Binding-site contacts:
Ligand atom C5 contacts residue TYR129 of chain 1.A at 3.5 Å (hydrophobic).
Ligand atom C5' contacts residue LEU13 of chain 1.B at 3.6 Å (hydrophobic).
Ligand atom O5' contacts residue TYR129 of chain 1.A at 3.1 Å (h-bond).
Ligand atom C6 contacts residue LEU18 of chain 1.B at 3.4 Å (hydrophobic).
Ligand atom OP1 contacts residue TYR129 of chain 1.A at 3.6 Å.
Ligand atom OP1 contacts residue ARG130 of chain 1.A at 2.5 Å (salt-bridge).
Ligand atom C4 contacts residue TRP61 of chain 1.B at 3.7 Å (hydrophobic).
Ligand atom O2' contacts residue MET15 of chain 1.B at 2.9 Å (h-bond).
Ligand atom O2' contacts residue CYS62 of chain 1.B at 3.5 Å (h-bond).
Ligand atom OP1 contacts residue SER108 of chain 1.B at 3.3 Å (h-bond).
Ligand atom O3' contacts residue MET15 of chain 1.B at 2.8 Å (h-bond).
Ligand atom C2' contacts residue CYS62 of chain 1.B at 3.5 Å (hydrophobic).
Ligand atom O2 contacts residue TRP61 of chain 1.B at 3.3 Å.
Ligand atom O3' contacts residue GLU14 of chain 1.B at 2.7 Å (salt-bridge).
Ligand atom C3' contacts residue GLU14 of chain 1.B at 3.5 Å.
Ligand atom OP1 contacts residue ASP12 of chain 1.B at 3.0 Å (salt-bridge).
Ligand atom OP1 contacts residue GLU14 of chain 1.B at 3.0 Å (salt-bridge).
Ligand atom P contacts residue SER135 of chain 1.B at 3.6 Å.
Ligand atom P contacts residue TYR129 of chain 1.A at 3.5 Å.
Ligand atom C2 contacts residue TRP61 of chain 1.B at 3.5 Å (hydrophobic).
Ligand atom C4 contacts residue LEU18 of chain 1.B at 3.4 Å (hydrophobic).
Ligand atom OP2 contacts residue HIS158 of chain 1.B at 3.0 Å (h-bond).
Ligand atom O4' contacts residue TYR129 of chain 1.A at 3.5 Å.
Ligand atom N3 contacts residue LEU18 of chain 1.B at 3.5 Å.
Ligand atom O4 contacts residue TRP61 of chain 1.B at 3.6 Å.
Ligand atom N3 contacts residue TRP61 of chain 1.B at 3.5 Å.
Ligand atom OP2 contacts residue ASN107 of chain 1.B at 3.1 Å.
Ligand atom N1 contacts residue TYR129 of chain 1.A at 3.7 Å.
Ligand atom O4 contacts residue LEU18 of chain 1.B at 3.5 Å.
Ligand atom O2' contacts residue GLY17 of chain 1.B at 3.3 Å (h-bond).
Ligand atom O3' contacts residue HIS66 of chain 1.B at 3.0 Å (h-bond).
Ligand atom C4' contacts residue MET15 of chain 1.B at 3.5 Å (hydrophobic).
Ligand atom OP1 contacts residue SER135 of chain 1.B at 2.9 Å (h-bond).
Ligand atom O4 contacts residue TYR129 of chain 1.A at 3.5 Å.
Ligand atom O4' contacts residue SER108 of chain 1.B at 3.6 Å.
Ligand atom C6 contacts residue TYR129 of chain 1.A at 3.5 Å (hydrophobic).
Ligand atom P contacts residue ARG130 of chain 1.A at 3.6 Å.
Ligand atom OP2 contacts residue SER135 of chain 1.B at 3.4 Å (h-bond).
Ligand atom C4 contacts residue TYR129 of chain 1.A at 3.4 Å (hydrophobic).
Ligand atom O4' contacts residue MET15 of chain 1.B at 3.7 Å.

Sequence of chain 1.B:
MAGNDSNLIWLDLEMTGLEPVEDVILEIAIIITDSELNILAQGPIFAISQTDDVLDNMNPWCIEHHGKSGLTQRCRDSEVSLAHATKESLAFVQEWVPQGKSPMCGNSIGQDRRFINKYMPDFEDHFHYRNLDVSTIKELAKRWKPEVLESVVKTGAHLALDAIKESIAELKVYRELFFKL

A small-molecule ligand and the protein it binds are described below.
Small molecule (SMILES): O=c1ccn([C@@H]2O[C@H](CO[P](=O)(O)O[C@H]3[C@@H](O)[C@H](n4ccc(=O)[nH]c4=O)O[C@@H]3COP(=O)=O)[C@@H](O)[C@H]2O)c(=O)[nH]1

Sequence of chain 1.A:
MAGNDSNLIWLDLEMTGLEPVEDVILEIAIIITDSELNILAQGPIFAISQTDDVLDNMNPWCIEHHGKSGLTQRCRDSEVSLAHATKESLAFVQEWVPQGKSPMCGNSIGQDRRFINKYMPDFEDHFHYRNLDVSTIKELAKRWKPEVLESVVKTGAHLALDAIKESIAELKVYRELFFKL